A small-molecule ligand and the protein it binds are described below.
Small molecule (SMILES): Nc1ccn([C@H]2C[C@H](O)[C@@H](COP(=O)(O)O)O2)c(=O)n1

Binding-site contacts:
Ligand atom C2' contacts residue PRO204 of chain 1.W at 4.0 Å (hydrophobic).
Ligand atom C5 contacts residue PRO204 of chain 1.W at 3.6 Å (hydrophobic).
Ligand atom C6 contacts residue PRO204 of chain 1.W at 3.9 Å (hydrophobic).
Ligand atom O3' contacts residue DA1 of chain 1.BD at 1.6 Å.
Ligand atom C5 contacts residue ASP202 of chain 1.W at 3.1 Å.
Ligand atom C2' contacts residue DA1 of chain 1.BD at 2.9 Å.
Ligand atom N4 contacts residue ASP202 of chain 1.W at 2.4 Å (salt-bridge).
Ligand atom C2 contacts residue PRO204 of chain 1.W at 4.3 Å (hydrophobic).
Ligand atom N4 contacts residue VAL203 of chain 1.W at 3.4 Å (h-bond).
Ligand atom N1 contacts residue PRO204 of chain 1.W at 4.2 Å.
Ligand atom O2 contacts residue DA1 of chain 1.BD at 3.4 Å (h-bond).
Ligand atom C5' contacts residue PRO204 of chain 1.W at 4.5 Å (hydrophobic).
Ligand atom C4 contacts residue ASP202 of chain 1.W at 3.0 Å.
Ligand atom C2 contacts residue DA1 of chain 1.BD at 4.2 Å.
Ligand atom C5 contacts residue VAL203 of chain 1.W at 3.8 Å (hydrophobic).
Ligand atom C6 contacts residue ASP202 of chain 1.W at 4.3 Å.
Ligand atom C3' contacts residue DA1 of chain 1.BD at 2.6 Å.
Ligand atom N3 contacts residue PRO204 of chain 1.W at 4.0 Å.
Ligand atom C4 contacts residue PRO204 of chain 1.W at 3.8 Å (hydrophobic).
Ligand atom C1' contacts residue DA1 of chain 1.BD at 3.9 Å.
Ligand atom N3 contacts residue ASP202 of chain 1.W at 4.2 Å.
Ligand atom C4 contacts residue VAL203 of chain 1.W at 4.1 Å (hydrophobic).
Ligand atom N4 contacts residue PRO204 of chain 1.W at 4.2 Å.
Ligand atom C4' contacts residue DA1 of chain 1.BD at 4.0 Å.

Sequence of chain 1.W:
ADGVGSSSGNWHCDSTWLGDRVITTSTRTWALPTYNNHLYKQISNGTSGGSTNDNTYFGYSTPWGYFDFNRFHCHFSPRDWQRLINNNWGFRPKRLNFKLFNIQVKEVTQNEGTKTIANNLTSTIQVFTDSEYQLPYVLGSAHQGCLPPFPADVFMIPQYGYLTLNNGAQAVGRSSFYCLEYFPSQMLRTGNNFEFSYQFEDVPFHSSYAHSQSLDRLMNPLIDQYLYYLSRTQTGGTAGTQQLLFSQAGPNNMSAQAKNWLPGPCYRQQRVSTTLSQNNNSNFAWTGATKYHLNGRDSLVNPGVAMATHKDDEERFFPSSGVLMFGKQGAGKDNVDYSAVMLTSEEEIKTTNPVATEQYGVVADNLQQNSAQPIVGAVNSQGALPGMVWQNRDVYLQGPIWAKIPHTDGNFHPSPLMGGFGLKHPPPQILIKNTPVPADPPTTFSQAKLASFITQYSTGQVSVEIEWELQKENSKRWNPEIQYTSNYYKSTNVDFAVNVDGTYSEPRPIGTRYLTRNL